Sequence of chain 1.A:
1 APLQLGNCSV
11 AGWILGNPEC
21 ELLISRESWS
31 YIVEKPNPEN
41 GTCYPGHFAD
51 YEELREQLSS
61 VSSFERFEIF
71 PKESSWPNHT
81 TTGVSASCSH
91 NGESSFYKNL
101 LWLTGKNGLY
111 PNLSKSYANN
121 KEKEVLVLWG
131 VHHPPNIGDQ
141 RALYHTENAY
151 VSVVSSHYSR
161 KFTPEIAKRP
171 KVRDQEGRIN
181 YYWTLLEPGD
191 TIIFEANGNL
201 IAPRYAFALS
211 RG

This protein binds this small molecule.
Small molecule (SMILES): CC(=O)N[C@@H]1[C@@H](O)[C@H](O)[C@@H](CO)O[C@H]1O

Binding-site contacts:
Ligand atom C4 contacts residue PRO77 of chain 1.A at 4.5 Å (hydrophobic).
Ligand atom O5 contacts residue PRO77 of chain 1.A at 4.3 Å.
Ligand atom C4 contacts residue ASN78 of chain 1.A at 3.9 Å.
Ligand atom C6 contacts residue ASN78 of chain 1.A at 4.4 Å.
Ligand atom C6 contacts residue PRO77 of chain 1.A at 3.4 Å (hydrophobic).
Ligand atom C3 contacts residue ASN78 of chain 1.A at 3.4 Å.
Ligand atom C2 contacts residue ASN78 of chain 1.A at 2.5 Å.
Ligand atom N2 contacts residue ASN78 of chain 1.A at 2.8 Å (h-bond).
Ligand atom O7 contacts residue ASN78 of chain 1.A at 4.4 Å.
Ligand atom O6 contacts residue PRO77 of chain 1.A at 3.4 Å.
Ligand atom C1 contacts residue ASN78 of chain 1.A at 1.5 Å.
Ligand atom C7 contacts residue ASN78 of chain 1.A at 4.0 Å.
Ligand atom O4 contacts residue PRO77 of chain 1.A at 4.3 Å.
Ligand atom O5 contacts residue ASN78 of chain 1.A at 2.6 Å (h-bond).
Ligand atom C5 contacts residue ASN78 of chain 1.A at 3.2 Å.
Ligand atom C5 contacts residue PRO77 of chain 1.A at 3.4 Å (hydrophobic).